Sequence of chain 1.B:
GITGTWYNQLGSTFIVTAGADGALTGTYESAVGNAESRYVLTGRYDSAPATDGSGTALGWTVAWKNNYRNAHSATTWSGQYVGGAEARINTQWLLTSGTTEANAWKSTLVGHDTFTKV

Binding-site contacts:
Ligand atom N3 contacts residue LEU13 of chain 1.B at 3.7 Å.
Ligand atom C20 contacts residue LYS109 of chain 2.A at 3.7 Å.
Ligand atom C4 contacts residue TRP67 of chain 1.B at 3.7 Å (hydrophobic).
Ligand atom C29 contacts residue TRP108 of chain 2.A at 3.8 Å (hydrophobic).
Ligand atom C3 contacts residue SER33 of chain 1.B at 3.3 Å.
Ligand atom C27 contacts residue ALA74 of chain 1.B at 3.7 Å (hydrophobic).
Ligand atom C6 contacts residue ASN37 of chain 1.B at 3.7 Å.
Ligand atom C30 contacts residue LEU13 of chain 1.B at 3.6 Å (hydrophobic).
Ligand atom N1 contacts residue SER100 of chain 1.B at 3.4 Å (h-bond).
Ligand atom C2 contacts residue TRP108 of chain 2.A at 3.7 Å (hydrophobic).
Ligand atom C6 contacts residue TRP67 of chain 1.B at 3.5 Å (hydrophobic).
Ligand atom C30 contacts residue ASN11 of chain 1.B at 3.8 Å.
Ligand atom N2 contacts residue VAL35 of chain 1.B at 3.5 Å.
Ligand atom C29 contacts residue VAL35 of chain 1.B at 3.6 Å (hydrophobic).
Ligand atom C4 contacts residue LEU98 of chain 1.B at 3.7 Å (hydrophobic).
Ligand atom O contacts residue ASN37 of chain 1.B at 2.8 Å (h-bond).
Ligand atom N3 contacts residue ASP116 of chain 1.B at 2.8 Å (salt-bridge).
Ligand atom C9 contacts residue SER100 of chain 1.B at 3.7 Å.
Ligand atom S contacts residue THR78 of chain 1.B at 3.3 Å (h-bond).
Ligand atom C7 contacts residue ASN37 of chain 1.B at 3.6 Å.
Ligand atom C28 contacts residue SER100 of chain 1.B at 3.7 Å.
Ligand atom O2 contacts residue SER15 of chain 1.B at 2.7 Å (h-bond).
Ligand atom N contacts residue SER76 of chain 1.B at 2.9 Å (h-bond).
Ligand atom C19 contacts residue LYS109 of chain 2.A at 3.7 Å.
Ligand atom O2 contacts residue ASP116 of chain 1.B at 3.8 Å.
Ligand atom C20 contacts residue TRP108 of chain 2.A at 3.6 Å (hydrophobic).
Ligand atom S contacts residue TRP67 of chain 1.B at 3.6 Å.
Ligand atom C8 contacts residue SER76 of chain 1.B at 3.6 Å.
Ligand atom C3 contacts residue VAL35 of chain 1.B at 3.7 Å (hydrophobic).
Ligand atom C contacts residue TRP96 of chain 1.B at 3.8 Å (hydrophobic).
Ligand atom O contacts residue GLY36 of chain 1.B at 3.5 Å.
Ligand atom C30 contacts residue TYR31 of chain 1.B at 3.5 Å (hydrophobic).
Ligand atom C30 contacts residue SER15 of chain 1.B at 3.6 Å.
Ligand atom N2 contacts residue SER33 of chain 1.B at 3.0 Å (h-bond).
Ligand atom C30 contacts residue ASP116 of chain 1.B at 3.7 Å.
Ligand atom C5 contacts residue TRP67 of chain 1.B at 3.7 Å (hydrophobic).
Ligand atom O2 contacts residue TYR31 of chain 1.B at 2.7 Å (h-bond).
Ligand atom C9 contacts residue SER76 of chain 1.B at 3.7 Å.
Ligand atom C1 contacts residue TRP96 of chain 1.B at 3.4 Å (hydrophobic).
Ligand atom O2 contacts residue ASN11 of chain 1.B at 3.0 Å (h-bond).

A small-molecule ligand and the protein it binds are described below.
Small molecule (SMILES): O=C(CCCC[C@@H]1SC[C@@H]2NC(=O)N[C@@H]21)NCCNC(=O)c1c(-c2ccccc2)cccc1-c1ccccc1

Sequence of chain 2.A:
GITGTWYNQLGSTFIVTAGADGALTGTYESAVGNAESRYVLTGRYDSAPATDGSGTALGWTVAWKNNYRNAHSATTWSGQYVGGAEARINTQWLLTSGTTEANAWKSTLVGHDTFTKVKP